A protein and the small-molecule ligand that binds it are described below.
Small molecule (SMILES): CC(=O)N[C@H]1[C@H](O[C@H]2[C@H](O)[C@@H](NC(C)=O)CO[C@@H]2CO)O[C@H](CO)[C@@H](O[C@@H]2O[C@H](CO)[C@@H](O)[C@H](O)[C@@H]2O)[C@@H]1O

Sequence of chain 1.F:
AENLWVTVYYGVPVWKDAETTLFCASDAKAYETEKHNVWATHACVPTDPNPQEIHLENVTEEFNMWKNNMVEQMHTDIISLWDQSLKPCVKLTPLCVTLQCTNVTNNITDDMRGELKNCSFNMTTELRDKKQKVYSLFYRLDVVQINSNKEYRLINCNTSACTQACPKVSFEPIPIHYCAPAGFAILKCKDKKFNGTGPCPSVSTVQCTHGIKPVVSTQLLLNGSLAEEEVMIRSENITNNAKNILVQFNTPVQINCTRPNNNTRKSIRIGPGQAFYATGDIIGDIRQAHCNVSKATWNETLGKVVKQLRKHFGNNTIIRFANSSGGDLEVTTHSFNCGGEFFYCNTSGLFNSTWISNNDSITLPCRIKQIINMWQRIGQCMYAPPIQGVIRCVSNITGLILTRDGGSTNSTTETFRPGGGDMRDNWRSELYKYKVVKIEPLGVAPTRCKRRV

Binding-site contacts:
Ligand atom C5 contacts residue THR206 of chain 1.F at 3.8 Å.
Ligand atom C7 contacts residue ILE247 of chain 1.F at 3.7 Å (hydrophobic).
Ligand atom C8 contacts residue GLU245 of chain 1.F at 4.3 Å.
Ligand atom O5 contacts residue THR206 of chain 1.F at 4.4 Å.
Ligand atom O7 contacts residue ILE247 of chain 1.F at 3.5 Å.
Ligand atom C6 contacts residue ASN204 of chain 1.F at 3.4 Å.
Ligand atom O6 contacts residue ASN204 of chain 1.F at 2.4 Å (h-bond).
Ligand atom C1 contacts residue ASN204 of chain 1.F at 3.4 Å.
Ligand atom N2 contacts residue ILE247 of chain 1.F at 4.5 Å.
Ligand atom C5 contacts residue ASN204 of chain 1.F at 3.5 Å.
Ligand atom C8 contacts residue ILE247 of chain 1.F at 3.7 Å (hydrophobic).
Ligand atom C8 contacts residue ASN246 of chain 1.F at 3.4 Å.
Ligand atom C6 contacts residue THR206 of chain 1.F at 4.0 Å.
Ligand atom O5 contacts residue ASN204 of chain 1.F at 2.5 Å (h-bond).